Sequence of chain 1.A:
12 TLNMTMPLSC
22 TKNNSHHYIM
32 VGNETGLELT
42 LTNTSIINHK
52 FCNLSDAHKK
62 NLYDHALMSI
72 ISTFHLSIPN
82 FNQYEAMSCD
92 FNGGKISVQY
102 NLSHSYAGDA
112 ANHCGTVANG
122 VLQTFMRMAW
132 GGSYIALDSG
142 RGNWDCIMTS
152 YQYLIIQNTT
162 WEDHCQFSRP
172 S

The protein below binds the small molecule below.
Small molecule (SMILES): CC(=O)N[C@@H]1[C@@H](O)[C@H](O)[C@@H](CO)O[C@H]1O

Binding-site contacts:
Ligand atom N2 contacts residue SER151 of chain 1.A at 4.1 Å.
Ligand atom C4 contacts residue SER151 of chain 1.A at 4.5 Å.
Ligand atom C6 contacts residue GLN153 of chain 1.A at 4.5 Å.
Ligand atom C2 contacts residue ASN44 of chain 1.A at 2.5 Å.
Ligand atom C7 contacts residue ASN44 of chain 1.A at 3.3 Å.
Ligand atom C8 contacts residue TYR152 of chain 1.A at 3.5 Å (hydrophobic).
Ligand atom O5 contacts residue ASN44 of chain 1.A at 2.3 Å (h-bond).
Ligand atom C2 contacts residue SER151 of chain 1.A at 4.4 Å.
Ligand atom C3 contacts residue ASN44 of chain 1.A at 3.8 Å.
Ligand atom C7 contacts residue TYR152 of chain 1.A at 4.4 Å (hydrophobic).
Ligand atom C1 contacts residue SER151 of chain 1.A at 3.7 Å.
Ligand atom C4 contacts residue ASN44 of chain 1.A at 4.2 Å.
Ligand atom C8 contacts residue ASN24 of chain 1.A at 3.4 Å.
Ligand atom C5 contacts residue ASN44 of chain 1.A at 3.6 Å.
Ligand atom O5 contacts residue SER151 of chain 1.A at 4.0 Å.
Ligand atom O5 contacts residue GLN153 of chain 1.A at 3.6 Å.
Ligand atom C3 contacts residue SER151 of chain 1.A at 3.7 Å.
Ligand atom C1 contacts residue ASN44 of chain 1.A at 1.4 Å.
Ligand atom O3 contacts residue SER151 of chain 1.A at 4.2 Å.
Ligand atom C1 contacts residue GLN153 of chain 1.A at 4.2 Å.
Ligand atom O4 contacts residue SER151 of chain 1.A at 4.2 Å.
Ligand atom N2 contacts residue ASN44 of chain 1.A at 3.0 Å (h-bond).
Ligand atom O7 contacts residue ASN44 of chain 1.A at 3.1 Å (h-bond).
Ligand atom C5 contacts residue SER151 of chain 1.A at 3.7 Å.
Ligand atom O6 contacts residue GLN153 of chain 1.A at 4.3 Å.